Sequence of chain 1.A:
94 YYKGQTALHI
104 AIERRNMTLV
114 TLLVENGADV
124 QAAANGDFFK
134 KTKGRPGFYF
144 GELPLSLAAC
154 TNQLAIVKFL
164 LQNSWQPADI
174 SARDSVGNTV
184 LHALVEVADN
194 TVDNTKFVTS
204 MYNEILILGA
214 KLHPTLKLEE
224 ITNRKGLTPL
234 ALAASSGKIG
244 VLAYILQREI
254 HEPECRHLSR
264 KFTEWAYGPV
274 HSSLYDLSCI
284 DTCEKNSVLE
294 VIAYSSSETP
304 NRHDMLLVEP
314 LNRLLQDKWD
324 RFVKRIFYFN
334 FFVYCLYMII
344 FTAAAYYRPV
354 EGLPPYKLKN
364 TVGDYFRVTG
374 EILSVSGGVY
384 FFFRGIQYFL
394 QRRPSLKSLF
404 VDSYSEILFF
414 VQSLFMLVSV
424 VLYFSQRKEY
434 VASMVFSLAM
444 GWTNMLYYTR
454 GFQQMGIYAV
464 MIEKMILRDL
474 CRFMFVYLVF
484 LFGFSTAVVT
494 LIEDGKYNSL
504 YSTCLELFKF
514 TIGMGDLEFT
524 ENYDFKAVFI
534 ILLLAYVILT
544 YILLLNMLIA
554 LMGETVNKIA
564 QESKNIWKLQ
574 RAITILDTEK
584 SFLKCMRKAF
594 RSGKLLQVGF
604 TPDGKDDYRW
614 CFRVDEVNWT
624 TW

Binding-site contacts:
Ligand atom OAE contacts residue THR446 of chain 1.A at 2.9 Å (h-bond).
Ligand atom CAU contacts residue THR446 of chain 1.A at 3.7 Å.
Ligand atom CBC contacts residue ILE469 of chain 1.A at 3.4 Å (hydrophobic).
Ligand atom CBM contacts residue THR446 of chain 1.A at 3.3 Å.
Ligand atom OAH contacts residue LEU411 of chain 1.A at 3.9 Å.
Ligand atom CAK contacts residue LEU411 of chain 1.A at 3.9 Å (hydrophobic).
Ligand atom CBT contacts residue TYR450 of chain 1.A at 3.7 Å (hydrophobic).
Ligand atom CBO contacts residue LEU411 of chain 1.A at 3.4 Å (hydrophobic).
Ligand atom CBD contacts residue LEU411 of chain 1.A at 3.5 Å (hydrophobic).
Ligand atom OAE contacts residue MET443 of chain 1.A at 3.6 Å.
Ligand atom CBJ contacts residue LEU542 of chain 1.B at 3.7 Å (hydrophobic).
Ligand atom CBF contacts residue ALA442 of chain 1.A at 3.8 Å (hydrophobic).
Ligand atom OAD contacts residue THR446 of chain 1.A at 3.9 Å.
Ligand atom OAG contacts residue TYR407 of chain 1.A at 3.0 Å (h-bond).
Ligand atom CBL contacts residue ILE541 of chain 1.B at 3.8 Å (hydrophobic).
Ligand atom CBC contacts residue LEU542 of chain 1.B at 3.7 Å (hydrophobic).
Ligand atom CBT contacts residue LEU411 of chain 1.A at 3.5 Å (hydrophobic).
Ligand atom CAN contacts residue MET443 of chain 1.A at 3.9 Å (hydrophobic).
Ligand atom CBH contacts residue LEU473 of chain 1.A at 3.5 Å (hydrophobic).
Ligand atom OAI contacts residue ARG453 of chain 1.A at 3.5 Å (salt-bridge).
Ligand atom CAZ contacts residue MET443 of chain 1.A at 3.8 Å (hydrophobic).
Ligand atom CBL contacts residue LEU542 of chain 1.B at 3.9 Å (hydrophobic).
Ligand atom OAF contacts residue PHE483 of chain 1.B at 3.5 Å.
Ligand atom CBT contacts residue PHE412 of chain 1.A at 3.9 Å (hydrophobic).
Ligand atom CBN contacts residue LEU449 of chain 1.A at 3.5 Å (hydrophobic).
Ligand atom CBT contacts residue ASN447 of chain 1.A at 3.3 Å.
Ligand atom CBJ contacts residue LEU473 of chain 1.A at 3.5 Å (hydrophobic).
Ligand atom OAH contacts residue TYR450 of chain 1.A at 3.5 Å.
Ligand atom CAP contacts residue LEU411 of chain 1.A at 3.5 Å (hydrophobic).
Ligand atom CBP contacts residue LEU449 of chain 1.A at 3.6 Å (hydrophobic).
Ligand atom OAG contacts residue LEU411 of chain 1.A at 3.8 Å.
Ligand atom OAI contacts residue GLU466 of chain 1.A at 3.4 Å (salt-bridge).
Ligand atom CBM contacts residue LEU449 of chain 1.A at 3.7 Å (hydrophobic).
Ligand atom OAD contacts residue MET443 of chain 1.A at 3.5 Å.
Ligand atom OAH contacts residue SER408 of chain 1.A at 3.0 Å.
Ligand atom CBB contacts residue TYR407 of chain 1.A at 3.6 Å (hydrophobic).
Ligand atom CBQ contacts residue LEU411 of chain 1.A at 3.8 Å (hydrophobic).
Ligand atom CBT contacts residue SER408 of chain 1.A at 3.6 Å.
Ligand atom OAE contacts residue ALA442 of chain 1.A at 3.8 Å.
Ligand atom CAZ contacts residue THR446 of chain 1.A at 3.7 Å.

This small molecule binds to this protein.
Small molecule (SMILES): C=C(C)[C@]12C[C@@H](C)[C@@]34O[C@](Cc5ccccc5)(O[C@@H]1[C@@H]3C=C(COC(=O)Cc1ccc(O)c(OC)c1)C[C@]1(O)C(=O)C(C)=C[C@@H]41)O2

Sequence of chain 1.B:
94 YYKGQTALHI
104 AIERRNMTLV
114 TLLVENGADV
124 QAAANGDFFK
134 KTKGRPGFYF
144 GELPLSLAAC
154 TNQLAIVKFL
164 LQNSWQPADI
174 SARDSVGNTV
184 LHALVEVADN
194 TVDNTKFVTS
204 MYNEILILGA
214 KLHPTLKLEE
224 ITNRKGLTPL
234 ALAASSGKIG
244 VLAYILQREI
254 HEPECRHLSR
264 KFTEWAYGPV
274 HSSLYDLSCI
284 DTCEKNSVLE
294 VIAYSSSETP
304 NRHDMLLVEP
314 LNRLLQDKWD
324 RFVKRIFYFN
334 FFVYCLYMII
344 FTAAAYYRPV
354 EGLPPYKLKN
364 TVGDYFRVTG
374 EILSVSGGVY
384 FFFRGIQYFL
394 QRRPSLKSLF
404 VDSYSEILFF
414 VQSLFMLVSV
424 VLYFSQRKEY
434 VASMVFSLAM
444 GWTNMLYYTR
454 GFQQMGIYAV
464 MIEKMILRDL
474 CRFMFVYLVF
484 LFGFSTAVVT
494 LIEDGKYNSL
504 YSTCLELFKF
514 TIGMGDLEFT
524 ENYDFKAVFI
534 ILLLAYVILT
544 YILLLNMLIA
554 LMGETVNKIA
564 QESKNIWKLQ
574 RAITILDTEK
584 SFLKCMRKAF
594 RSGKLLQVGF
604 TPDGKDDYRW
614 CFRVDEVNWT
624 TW